A small-molecule ligand and the protein it binds are described below.
Small molecule (SMILES): CC(C)CCC[C@@H](C)[C@H]1CC[C@H]2[C@@H]3CC=C4C[C@@H](O)CC[C@]4(C)[C@H]3CC[C@]12C

Binding-site contacts:
Ligand atom C24 contacts residue MET196 of chain 1.F at 4.4 Å (hydrophobic).
Ligand atom C2 contacts residue PLM1 of chain 1.Q at 4.4 Å.
Ligand atom C22 contacts residue PLM1 of chain 1.Q at 4.4 Å.
Ligand atom C7 contacts residue PRO213 of chain 1.F at 3.5 Å (hydrophobic).
Ligand atom C26 contacts residue ILE193 of chain 1.F at 4.0 Å (hydrophobic).
Ligand atom C16 contacts residue PLM1 of chain 1.Q at 4.3 Å.
Ligand atom C17 contacts residue PLM1 of chain 1.Q at 4.2 Å.
Ligand atom C26 contacts residue THR223 of chain 1.F at 4.2 Å.
Ligand atom C1 contacts residue PLM1 of chain 1.Q at 4.4 Å.
Ligand atom C23 contacts residue MET196 of chain 1.F at 4.0 Å (hydrophobic).
Ligand atom C15 contacts residue PRO213 of chain 1.F at 4.3 Å (hydrophobic).
Ligand atom C15 contacts residue TRP219 of chain 1.F at 3.6 Å (hydrophobic).
Ligand atom C26 contacts residue VAL189 of chain 1.F at 4.4 Å (hydrophobic).
Ligand atom C6 contacts residue TRP219 of chain 1.F at 3.8 Å (hydrophobic).
Ligand atom C22 contacts residue MET196 of chain 1.F at 4.3 Å (hydrophobic).
Ligand atom C23 contacts residue PRO192 of chain 1.F at 4.2 Å (hydrophobic).
Ligand atom C27 contacts residue VAL189 of chain 1.F at 3.8 Å (hydrophobic).
Ligand atom C8 contacts residue PRO213 of chain 1.F at 4.0 Å (hydrophobic).
Ligand atom C25 contacts residue ILE193 of chain 1.F at 3.9 Å (hydrophobic).
Ligand atom C6 contacts residue PRO213 of chain 1.F at 3.7 Å (hydrophobic).
Ligand atom C3 contacts residue PLM1 of chain 1.Q at 4.0 Å.
Ligand atom C16 contacts residue TRP219 of chain 1.F at 4.2 Å (hydrophobic).
Ligand atom C14 contacts residue TRP219 of chain 1.F at 4.1 Å (hydrophobic).
Ligand atom C26 contacts residue VAL227 of chain 1.F at 3.9 Å (hydrophobic).
Ligand atom C16 contacts residue THR223 of chain 1.F at 4.4 Å.
Ligand atom C5 contacts residue PRO213 of chain 1.F at 4.5 Å (hydrophobic).
Ligand atom C7 contacts residue TRP219 of chain 1.F at 3.4 Å (hydrophobic).
Ligand atom C24 contacts residue THR223 of chain 1.F at 4.0 Å.
Ligand atom O1 contacts residue PLM1 of chain 1.Q at 4.2 Å.

Sequence of chain 1.F:
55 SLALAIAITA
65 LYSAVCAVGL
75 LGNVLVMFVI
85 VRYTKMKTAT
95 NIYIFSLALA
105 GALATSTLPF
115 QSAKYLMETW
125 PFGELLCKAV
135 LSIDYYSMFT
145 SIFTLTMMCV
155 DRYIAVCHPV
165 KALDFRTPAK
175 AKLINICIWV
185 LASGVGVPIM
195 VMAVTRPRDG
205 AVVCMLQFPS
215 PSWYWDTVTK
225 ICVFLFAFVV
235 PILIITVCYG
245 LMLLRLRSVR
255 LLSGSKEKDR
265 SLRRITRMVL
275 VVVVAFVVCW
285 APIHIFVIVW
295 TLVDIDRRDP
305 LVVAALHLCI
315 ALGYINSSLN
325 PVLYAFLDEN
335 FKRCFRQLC